A protein and the small-molecule ligand that binds it are described below.
Small molecule (SMILES): CC(C)CN(C[C@@H](O)[C@H](Cc1ccccc1)NC(=O)O[C@H]1CO[C@H]2OCC[C@H]21)S(=O)(=O)c1ccc(N)cc1

Binding-site contacts:
Ligand atom C2 contacts residue ASP30 of chain 1.A at 3.7 Å.
Ligand atom O23 contacts residue ALA28 of chain 1.B at 3.5 Å.
Ligand atom N1 contacts residue ASP30 of chain 1.A at 3.1 Å (salt-bridge).
Ligand atom C3 contacts residue ASP30 of chain 1.A at 3.3 Å.
Ligand atom C6 contacts residue GLY48 of chain 1.A at 3.4 Å.
Ligand atom C17 contacts residue ASP25 of chain 1.A at 3.1 Å.
Ligand atom C4 contacts residue ALA28 of chain 1.A at 3.6 Å (hydrophobic).
Ligand atom C38 contacts residue VAL82 of chain 1.A at 3.7 Å (hydrophobic).
Ligand atom C19 contacts residue ASP25 of chain 1.A at 3.7 Å.
Ligand atom C5 contacts residue ILE50 of chain 1.B at 3.7 Å (hydrophobic).
Ligand atom C27 contacts residue ASP29 of chain 1.B at 3.5 Å.
Ligand atom O26 contacts residue ASP30 of chain 1.B at 3.3 Å (salt-bridge).
Ligand atom C33 contacts residue VAL82 of chain 1.A at 3.5 Å (hydrophobic).
Ligand atom C34 contacts residue VAL82 of chain 1.A at 3.3 Å (hydrophobic).
Ligand atom C36 contacts residue VAL82 of chain 1.A at 3.6 Å (hydrophobic).
Ligand atom C3 contacts residue ALA28 of chain 1.A at 3.4 Å (hydrophobic).
Ligand atom C29 contacts residue GLY27 of chain 1.B at 3.6 Å.
Ligand atom O26 contacts residue ASP29 of chain 1.B at 3.1 Å (salt-bridge).
Ligand atom O18 contacts residue ASP25 of chain 1.A at 2.4 Å (salt-bridge).
Ligand atom O9 contacts residue ILE50 of chain 1.B at 3.6 Å.
Ligand atom O10 contacts residue ILE50 of chain 1.B at 3.0 Å.
Ligand atom C36 contacts residue ILE50 of chain 1.B at 3.6 Å (hydrophobic).
Ligand atom O18 contacts residue ASP25 of chain 1.B at 2.7 Å (salt-bridge).
Ligand atom C17 contacts residue ASP25 of chain 1.B at 3.4 Å.
Ligand atom C35 contacts residue VAL82 of chain 1.A at 3.4 Å (hydrophobic).
Ligand atom C33 contacts residue GLY27 of chain 1.B at 3.6 Å.
Ligand atom O22 contacts residue GLY49 of chain 1.B at 3.7 Å.
Ligand atom C36 contacts residue PRO81 of chain 1.A at 3.7 Å (hydrophobic).
Ligand atom O28 contacts residue ASP29 of chain 1.B at 2.9 Å (salt-bridge).
Ligand atom C3 contacts residue VAL32 of chain 1.A at 3.4 Å (hydrophobic).
Ligand atom O18 contacts residue GLY27 of chain 1.B at 3.4 Å.
Ligand atom C12 contacts residue GLY27 of chain 1.A at 3.5 Å.
Ligand atom C15 contacts residue VAL82 of chain 1.B at 3.6 Å (hydrophobic).
Ligand atom C32 contacts residue ASP25 of chain 1.A at 3.2 Å.
Ligand atom C36 contacts residue GLY49 of chain 1.B at 3.5 Å.
Ligand atom C30 contacts residue GLY48 of chain 1.B at 2.9 Å.
Ligand atom O10 contacts residue GLY49 of chain 1.A at 3.0 Å.
Ligand atom C31 contacts residue GLY48 of chain 1.B at 3.4 Å.
Ligand atom C16 contacts residue ASP25 of chain 1.A at 3.1 Å.
Ligand atom N20 contacts residue GLY27 of chain 1.B at 3.1 Å (h-bond).

Sequence of chain 1.B:
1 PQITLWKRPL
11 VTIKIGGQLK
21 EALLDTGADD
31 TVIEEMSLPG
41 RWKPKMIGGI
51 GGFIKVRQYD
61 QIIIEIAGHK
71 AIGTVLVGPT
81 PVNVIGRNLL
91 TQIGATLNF

Sequence of chain 1.A:
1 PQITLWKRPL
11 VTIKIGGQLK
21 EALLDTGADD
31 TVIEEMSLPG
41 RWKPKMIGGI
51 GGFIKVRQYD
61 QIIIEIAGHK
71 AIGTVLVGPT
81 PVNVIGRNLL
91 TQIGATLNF